The protein below binds the small molecule below.
Small molecule (SMILES): NC[C@@H]1O[C@H](O[C@H]2[C@@H](O)[C@H](O[C@@H]3[C@@H](O)[C@H](N)C[C@H](N)[C@H]3O[C@H]3O[C@H](CO)[C@@H](O)[C@H](O)[C@H]3N)O[C@@H]2CO)[C@H](N)[C@@H](O)[C@@H]1O

Sequence of chain 1.L:
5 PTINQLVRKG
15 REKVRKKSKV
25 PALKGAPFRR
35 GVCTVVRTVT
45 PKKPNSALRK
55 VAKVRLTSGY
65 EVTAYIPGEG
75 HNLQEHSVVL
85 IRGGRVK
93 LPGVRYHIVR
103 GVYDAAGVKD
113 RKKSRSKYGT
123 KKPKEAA

Binding-site contacts:
Ligand atom O33 contacts residue GLY29 of chain 1.L at 4.3 Å.
Ligand atom O23 contacts residue LYS28 of chain 1.L at 4.2 Å.
Ligand atom O23 contacts residue GLY29 of chain 1.L at 4.2 Å.
Ligand atom C43 contacts residue GLY29 of chain 1.L at 4.3 Å.